Sequence of chain 1.A:
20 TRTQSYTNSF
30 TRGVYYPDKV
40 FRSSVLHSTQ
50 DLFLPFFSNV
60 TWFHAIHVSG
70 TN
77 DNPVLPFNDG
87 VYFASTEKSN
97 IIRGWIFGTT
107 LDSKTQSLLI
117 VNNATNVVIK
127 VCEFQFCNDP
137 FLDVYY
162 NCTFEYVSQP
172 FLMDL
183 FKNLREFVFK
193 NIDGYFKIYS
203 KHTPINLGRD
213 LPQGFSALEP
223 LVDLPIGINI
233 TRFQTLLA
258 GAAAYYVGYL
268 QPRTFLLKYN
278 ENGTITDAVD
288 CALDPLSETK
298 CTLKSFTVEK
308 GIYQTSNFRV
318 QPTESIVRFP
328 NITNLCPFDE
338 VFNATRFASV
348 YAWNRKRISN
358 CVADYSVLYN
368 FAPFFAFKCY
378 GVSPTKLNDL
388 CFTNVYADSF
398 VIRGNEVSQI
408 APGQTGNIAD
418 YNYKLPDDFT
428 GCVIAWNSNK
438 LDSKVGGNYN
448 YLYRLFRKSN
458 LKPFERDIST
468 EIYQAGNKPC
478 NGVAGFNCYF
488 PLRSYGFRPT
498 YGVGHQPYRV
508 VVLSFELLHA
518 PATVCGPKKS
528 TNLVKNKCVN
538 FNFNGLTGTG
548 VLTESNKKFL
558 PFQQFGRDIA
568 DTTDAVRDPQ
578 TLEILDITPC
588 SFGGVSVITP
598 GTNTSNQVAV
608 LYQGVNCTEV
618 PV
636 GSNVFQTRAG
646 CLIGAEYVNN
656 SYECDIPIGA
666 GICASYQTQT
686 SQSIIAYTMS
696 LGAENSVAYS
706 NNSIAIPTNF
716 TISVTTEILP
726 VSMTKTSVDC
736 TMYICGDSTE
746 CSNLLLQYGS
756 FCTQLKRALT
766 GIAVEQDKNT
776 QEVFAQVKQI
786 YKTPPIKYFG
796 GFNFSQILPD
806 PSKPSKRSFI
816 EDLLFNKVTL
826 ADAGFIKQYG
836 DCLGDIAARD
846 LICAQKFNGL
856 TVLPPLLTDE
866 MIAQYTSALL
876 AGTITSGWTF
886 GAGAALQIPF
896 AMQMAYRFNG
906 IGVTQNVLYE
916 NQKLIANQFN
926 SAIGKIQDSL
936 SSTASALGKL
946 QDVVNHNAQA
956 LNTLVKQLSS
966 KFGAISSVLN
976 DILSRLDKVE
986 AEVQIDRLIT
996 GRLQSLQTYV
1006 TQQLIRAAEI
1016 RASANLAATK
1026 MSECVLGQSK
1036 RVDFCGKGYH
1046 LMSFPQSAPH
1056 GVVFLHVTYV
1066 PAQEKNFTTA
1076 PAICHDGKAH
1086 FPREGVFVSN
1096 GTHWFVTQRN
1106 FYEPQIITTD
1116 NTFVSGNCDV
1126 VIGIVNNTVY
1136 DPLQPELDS

Sequence of chain 1.C:
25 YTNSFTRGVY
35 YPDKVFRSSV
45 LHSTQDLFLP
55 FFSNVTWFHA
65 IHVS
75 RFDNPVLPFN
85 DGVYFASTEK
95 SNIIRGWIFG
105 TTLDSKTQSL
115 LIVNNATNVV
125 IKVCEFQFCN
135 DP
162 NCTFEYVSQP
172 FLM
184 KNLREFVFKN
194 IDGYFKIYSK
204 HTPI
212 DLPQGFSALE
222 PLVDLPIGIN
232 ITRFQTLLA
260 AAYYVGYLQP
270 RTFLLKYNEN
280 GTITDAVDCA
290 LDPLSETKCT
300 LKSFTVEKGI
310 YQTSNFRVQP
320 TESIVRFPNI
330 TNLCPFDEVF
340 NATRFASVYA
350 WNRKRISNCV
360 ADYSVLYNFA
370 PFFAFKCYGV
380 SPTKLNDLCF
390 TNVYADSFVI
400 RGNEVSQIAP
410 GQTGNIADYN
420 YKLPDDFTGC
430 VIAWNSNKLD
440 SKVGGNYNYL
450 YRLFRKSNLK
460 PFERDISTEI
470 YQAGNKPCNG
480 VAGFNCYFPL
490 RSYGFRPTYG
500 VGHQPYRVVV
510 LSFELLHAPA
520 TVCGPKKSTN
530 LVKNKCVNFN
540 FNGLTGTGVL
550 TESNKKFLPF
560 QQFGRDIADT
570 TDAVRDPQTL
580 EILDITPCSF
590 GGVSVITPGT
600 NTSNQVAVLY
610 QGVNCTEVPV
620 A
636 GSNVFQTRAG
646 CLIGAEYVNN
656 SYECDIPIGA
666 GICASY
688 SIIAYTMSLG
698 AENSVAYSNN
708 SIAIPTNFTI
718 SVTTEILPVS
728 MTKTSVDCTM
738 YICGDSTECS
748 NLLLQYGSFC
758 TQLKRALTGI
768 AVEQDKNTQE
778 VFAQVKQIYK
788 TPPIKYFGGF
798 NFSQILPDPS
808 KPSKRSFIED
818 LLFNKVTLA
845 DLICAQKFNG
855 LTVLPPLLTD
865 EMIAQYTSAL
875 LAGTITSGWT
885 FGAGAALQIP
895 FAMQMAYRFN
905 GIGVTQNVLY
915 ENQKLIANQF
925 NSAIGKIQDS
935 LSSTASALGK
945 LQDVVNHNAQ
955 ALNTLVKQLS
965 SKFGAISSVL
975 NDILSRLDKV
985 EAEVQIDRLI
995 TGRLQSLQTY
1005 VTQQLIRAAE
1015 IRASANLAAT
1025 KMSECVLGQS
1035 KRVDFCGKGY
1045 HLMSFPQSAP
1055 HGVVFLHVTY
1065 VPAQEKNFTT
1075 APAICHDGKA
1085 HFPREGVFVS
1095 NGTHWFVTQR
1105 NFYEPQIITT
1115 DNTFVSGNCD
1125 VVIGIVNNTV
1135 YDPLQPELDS

This protein binds this small molecule.
Small molecule (SMILES): CC(=O)N[C@@H]1[C@@H](O)[C@H](O)[C@@H](CO)O[C@H]1O

Binding-site contacts:
Ligand atom O5 contacts residue ASN279 of chain 1.A at 2.4 Å (h-bond).
Ligand atom C5 contacts residue ASN279 of chain 1.A at 3.7 Å.
Ligand atom C7 contacts residue ASN279 of chain 1.A at 3.8 Å.
Ligand atom O7 contacts residue ASN279 of chain 1.A at 4.3 Å.
Ligand atom N2 contacts residue ASN279 of chain 1.A at 2.9 Å (h-bond).
Ligand atom C2 contacts residue ASN279 of chain 1.A at 2.5 Å.
Ligand atom C4 contacts residue ASN279 of chain 1.A at 4.2 Å.
Ligand atom C3 contacts residue ASN279 of chain 1.A at 3.8 Å.
Ligand atom O6 contacts residue LYS555 of chain 1.C at 4.3 Å.
Ligand atom C8 contacts residue ASN277 of chain 1.A at 4.0 Å.
Ligand atom O5 contacts residue LYS555 of chain 1.C at 3.7 Å.
Ligand atom C1 contacts residue ASN279 of chain 1.A at 1.4 Å.
Ligand atom C7 contacts residue ASN277 of chain 1.A at 4.4 Å.
Ligand atom C6 contacts residue LYS555 of chain 1.C at 4.0 Å.
Ligand atom C5 contacts residue LYS555 of chain 1.C at 4.1 Å.
Ligand atom C1 contacts residue LYS555 of chain 1.C at 4.4 Å.